The small molecule below binds the protein below.
Small molecule (SMILES): CC(C)CCC[C@@H](C)[C@H]1CC[C@H]2[C@@H]3[C@@H](O)C=C4C[C@@H](O)CC[C@]4(C)[C@H]3CC[C@]12C

Sequence of chain 1.A:
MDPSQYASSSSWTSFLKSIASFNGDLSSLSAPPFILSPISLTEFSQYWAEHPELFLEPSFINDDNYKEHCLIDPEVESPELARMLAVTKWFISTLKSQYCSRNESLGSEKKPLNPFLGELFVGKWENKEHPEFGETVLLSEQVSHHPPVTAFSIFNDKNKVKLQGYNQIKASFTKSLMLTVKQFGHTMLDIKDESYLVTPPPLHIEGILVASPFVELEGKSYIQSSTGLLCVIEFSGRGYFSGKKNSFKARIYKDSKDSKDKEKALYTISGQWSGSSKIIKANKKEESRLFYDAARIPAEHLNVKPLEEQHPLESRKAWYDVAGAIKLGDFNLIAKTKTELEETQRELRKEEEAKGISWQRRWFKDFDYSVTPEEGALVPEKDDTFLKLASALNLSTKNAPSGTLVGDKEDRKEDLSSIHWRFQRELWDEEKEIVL

Binding-site contacts:
Ligand atom C4 contacts residue TYR101 of chain 1.A at 3.6 Å (hydrophobic).
Ligand atom O2 contacts residue ARG104 of chain 1.A at 3.1 Å (salt-bridge).
Ligand atom C4 contacts residue GLN100 of chain 1.A at 3.3 Å.
Ligand atom C16 contacts residue GLU111 of chain 1.A at 3.5 Å.
Ligand atom O1 contacts residue GLN100 of chain 1.A at 2.9 Å (h-bond).
Ligand atom C22 contacts residue PRO114 of chain 1.A at 4.0 Å (hydrophobic).
Ligand atom C6 contacts residue GLN100 of chain 1.A at 3.3 Å.
Ligand atom C6 contacts residue ARG104 of chain 1.A at 3.8 Å.
Ligand atom C15 contacts residue ILE207 of chain 1.A at 4.1 Å (hydrophobic).
Ligand atom C16 contacts residue LYS112 of chain 1.A at 4.0 Å.
Ligand atom C1 contacts residue PHE46 of chain 1.A at 4.1 Å (hydrophobic).
Ligand atom C15 contacts residue GLU111 of chain 1.A at 3.5 Å.
Ligand atom O2 contacts residue TYR101 of chain 1.A at 3.6 Å.
Ligand atom C3 contacts residue GLN100 of chain 1.A at 3.3 Å.
Ligand atom O2 contacts residue GLU111 of chain 1.A at 3.5 Å (salt-bridge).
Ligand atom O2 contacts residue GLN100 of chain 1.A at 4.0 Å.
Ligand atom C6 contacts residue PHE46 of chain 1.A at 3.8 Å (hydrophobic).
Ligand atom C12 contacts residue LEU43 of chain 1.A at 4.0 Å (hydrophobic).
Ligand atom C5 contacts residue PHE46 of chain 1.A at 3.9 Å (hydrophobic).
Ligand atom C11 contacts residue ILE171 of chain 1.A at 4.1 Å (hydrophobic).
Ligand atom C3 contacts residue PHE46 of chain 1.A at 4.2 Å (hydrophobic).
Ligand atom C21 contacts residue LEU28 of chain 1.A at 3.3 Å (hydrophobic).
Ligand atom C27 contacts residue LYS113 of chain 1.A at 4.0 Å.
Ligand atom C19 contacts residue GLN185 of chain 1.A at 3.8 Å.
Ligand atom C27 contacts residue LYS112 of chain 1.A at 3.8 Å.
Ligand atom C23 contacts residue LEU181 of chain 1.A at 3.9 Å (hydrophobic).
Ligand atom O2 contacts residue VAL217 of chain 1.A at 3.4 Å.
Ligand atom C9 contacts residue LEU43 of chain 1.A at 4.0 Å (hydrophobic).
Ligand atom C11 contacts residue LEU43 of chain 1.A at 4.0 Å (hydrophobic).
Ligand atom C2 contacts residue GLN185 of chain 1.A at 4.2 Å.
Ligand atom C6 contacts residue TYR101 of chain 1.A at 3.5 Å (hydrophobic).
Ligand atom C2 contacts residue ASN169 of chain 1.A at 3.5 Å.
Ligand atom C7 contacts residue ARG104 of chain 1.A at 3.3 Å.
Ligand atom C17 contacts residue PRO114 of chain 1.A at 3.9 Å (hydrophobic).
Ligand atom C26 contacts residue ILE37 of chain 1.A at 3.8 Å (hydrophobic).
Ligand atom C7 contacts residue PHE46 of chain 1.A at 3.7 Å (hydrophobic).
Ligand atom C9 contacts residue PHE46 of chain 1.A at 4.1 Å (hydrophobic).
Ligand atom C1 contacts residue ASN169 of chain 1.A at 3.9 Å.
Ligand atom C7 contacts residue GLN100 of chain 1.A at 4.0 Å.
Ligand atom C5 contacts residue TYR101 of chain 1.A at 3.7 Å (hydrophobic).